A small-molecule ligand and the protein it binds are described below.
Small molecule (SMILES): CC[C@H](C)[C@H](NC(=O)[C@@H](NC(=O)[C@H](O)[C@@H](C=O)C(C)C)C(C)C)C(=O)O

Sequence of chain 1.G:
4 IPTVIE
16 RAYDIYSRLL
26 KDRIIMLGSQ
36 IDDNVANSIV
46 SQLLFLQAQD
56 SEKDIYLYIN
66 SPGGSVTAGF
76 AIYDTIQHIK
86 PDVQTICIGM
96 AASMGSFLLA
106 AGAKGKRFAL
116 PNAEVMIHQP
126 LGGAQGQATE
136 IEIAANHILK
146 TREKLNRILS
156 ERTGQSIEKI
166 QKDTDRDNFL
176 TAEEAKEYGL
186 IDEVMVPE

Binding-site contacts:
Ligand atom C42 contacts residue ILE143 of chain 1.G at 3.6 Å (hydrophobic).
Ligand atom C1 contacts residue MET99 of chain 1.G at 3.5 Å (hydrophobic).
Ligand atom C11 contacts residue VAL71 of chain 1.G at 3.6 Å (hydrophobic).
Ligand atom O19 contacts residue VAL71 of chain 1.G at 3.1 Å (h-bond).
Ligand atom N13 contacts residue GLY69 of chain 1.G at 2.9 Å (h-bond).
Ligand atom C42 contacts residue THR146 of chain 1.G at 3.7 Å.
Ligand atom N20 contacts residue LEU126 of chain 1.G at 2.8 Å (h-bond).
Ligand atom C9 contacts residue GLY69 of chain 1.G at 3.0 Å.
Ligand atom O12 contacts residue PRO125 of chain 1.G at 3.2 Å.
Ligand atom C6 contacts residue SER98 of chain 1.G at 3.4 Å.
Ligand atom O3 contacts residue SER98 of chain 1.G at 2.2 Å (h-bond).
Ligand atom C4 contacts residue SER98 of chain 1.G at 2.4 Å.
Ligand atom C11 contacts residue LEU126 of chain 1.G at 3.9 Å (hydrophobic).
Ligand atom C18 contacts residue LEU126 of chain 1.G at 3.5 Å (hydrophobic).
Ligand atom C5 contacts residue SER98 of chain 1.G at 3.4 Å.
Ligand atom C24 contacts residue HIS142 of chain 1.G at 3.7 Å.
Ligand atom O3 contacts residue GLY68 of chain 1.G at 3.3 Å.
Ligand atom O3 contacts residue PRO67 of chain 1.G at 3.4 Å (h-bond).
Ligand atom O3 contacts residue GLY69 of chain 1.G at 3.1 Å (h-bond).
Ligand atom C1 contacts residue SER98 of chain 1.G at 1.3 Å.
Ligand atom O12 contacts residue VAL71 of chain 1.G at 3.8 Å.
Ligand atom C22 contacts residue LEU126 of chain 1.G at 3.5 Å (hydrophobic).
Ligand atom O12 contacts residue LEU126 of chain 1.G at 2.7 Å (h-bond).
Ligand atom C6 contacts residue LEU126 of chain 1.G at 3.7 Å (hydrophobic).
Ligand atom C9 contacts residue VAL71 of chain 1.G at 3.9 Å (hydrophobic).
Ligand atom O27 contacts residue GLY127 of chain 1.G at 3.7 Å.
Ligand atom C23 contacts residue VAL71 of chain 1.G at 3.8 Å (hydrophobic).
Ligand atom C23 contacts residue LEU126 of chain 1.G at 3.5 Å (hydrophobic).
Ligand atom O10 contacts residue MET99 of chain 1.G at 3.2 Å.
Ligand atom C7 contacts residue GLY69 of chain 1.G at 3.5 Å.
Ligand atom O10 contacts residue VAL71 of chain 1.G at 3.2 Å.
Ligand atom C14 contacts residue LEU126 of chain 1.G at 3.3 Å (hydrophobic).
Ligand atom C21 contacts residue LEU126 of chain 1.G at 3.8 Å (hydrophobic).
Ligand atom O3 contacts residue MET99 of chain 1.G at 3.4 Å (h-bond).
Ligand atom C6 contacts residue HIS123 of chain 1.G at 3.3 Å.
Ligand atom O10 contacts residue GLY69 of chain 1.G at 3.7 Å.
Ligand atom C9 contacts residue SER98 of chain 1.G at 3.4 Å.
Ligand atom O19 contacts residue SER70 of chain 1.G at 3.7 Å.
Ligand atom O10 contacts residue SER98 of chain 1.G at 3.4 Å (h-bond).
Ligand atom C11 contacts residue GLY69 of chain 1.G at 3.4 Å.